Binding-site contacts:
Ligand atom CAN contacts residue MET116 of chain 1.A at 3.5 Å (hydrophobic).
Ligand atom CBA contacts residue ASP46 of chain 1.A at 3.8 Å.
Ligand atom OAG contacts residue LEU44 of chain 1.A at 3.7 Å.
Ligand atom CAF contacts residue PHE99 of chain 1.A at 3.6 Å (hydrophobic).
Ligand atom CAD contacts residue LEU41 of chain 1.A at 3.6 Å (hydrophobic).
Ligand atom NBC contacts residue VAL228 of chain 1.A at 3.7 Å.
Ligand atom OAG contacts residue ALA45 of chain 1.A at 3.5 Å (h-bond).
Ligand atom CAP contacts residue LEU220 of chain 1.A at 3.7 Å (hydrophobic).
Ligand atom CAK contacts residue PHE99 of chain 1.A at 3.6 Å (hydrophobic).
Ligand atom CAB contacts residue GLU48 of chain 1.A at 3.8 Å.
Ligand atom CBB contacts residue ASP46 of chain 1.A at 3.6 Å.
Ligand atom CAN contacts residue HIS219 of chain 1.A at 3.8 Å.
Ligand atom CAX contacts residue THR42 of chain 1.A at 3.5 Å.
Ligand atom CAC contacts residue GLU48 of chain 1.A at 3.8 Å.
Ligand atom OAH contacts residue LEU41 of chain 1.A at 3.4 Å.
Ligand atom CAO contacts residue HIS219 of chain 1.A at 3.5 Å.
Ligand atom CAM contacts residue MET116 of chain 1.A at 3.9 Å (hydrophobic).
Ligand atom OAS contacts residue GLY216 of chain 1.A at 3.5 Å (h-bond).
Ligand atom CBD contacts residue VAL228 of chain 1.A at 3.4 Å (hydrophobic).
Ligand atom OAH contacts residue PHE99 of chain 1.A at 3.7 Å.
Ligand atom CBG contacts residue ASP46 of chain 1.A at 3.3 Å.
Ligand atom CBF contacts residue ASP46 of chain 1.A at 3.5 Å.
Ligand atom NBC contacts residue ASP46 of chain 1.A at 2.8 Å (salt-bridge).
Ligand atom OAG contacts residue GLU48 of chain 1.A at 3.0 Å (salt-bridge).
Ligand atom OAS contacts residue ILE119 of chain 1.A at 3.0 Å.
Ligand atom CAP contacts residue GLY216 of chain 1.A at 3.8 Å.
Ligand atom CBE contacts residue TRP78 of chain 1.A at 3.9 Å (hydrophobic).
Ligand atom OAS contacts residue HIS219 of chain 1.A at 2.6 Å (h-bond).
Ligand atom CBE contacts residue ASP46 of chain 1.A at 3.5 Å.
Ligand atom CAD contacts residue ALA45 of chain 1.A at 3.7 Å (hydrophobic).
Ligand atom CBG contacts residue VAL228 of chain 1.A at 3.6 Å (hydrophobic).
Ligand atom CBD contacts residue ASP46 of chain 1.A at 3.5 Å.
Ligand atom CAR contacts residue MET83 of chain 1.A at 3.8 Å (hydrophobic).
Ligand atom CAE contacts residue PHE99 of chain 1.A at 3.6 Å (hydrophobic).
Ligand atom CAU contacts residue ALA45 of chain 1.A at 3.8 Å (hydrophobic).
Ligand atom CBA contacts residue THR42 of chain 1.A at 3.6 Å.
Ligand atom OAG contacts residue ARG89 of chain 1.A at 3.8 Å.
Ligand atom CBB contacts residue VAL228 of chain 1.A at 3.4 Å (hydrophobic).
Ligand atom CBD contacts residue TRP78 of chain 1.A at 3.7 Å (hydrophobic).
Ligand atom CAV contacts residue ALA45 of chain 1.A at 3.8 Å (hydrophobic).

A protein and the small-molecule ligand that binds it are described below.
Small molecule (SMILES): C[C@H]1c2ccc(O)cc2O[C@@H](c2ccc(OCCN3CCCC3)cc2)[C@@H]1c1ccc(O)cc1

Sequence of chain 1.A:
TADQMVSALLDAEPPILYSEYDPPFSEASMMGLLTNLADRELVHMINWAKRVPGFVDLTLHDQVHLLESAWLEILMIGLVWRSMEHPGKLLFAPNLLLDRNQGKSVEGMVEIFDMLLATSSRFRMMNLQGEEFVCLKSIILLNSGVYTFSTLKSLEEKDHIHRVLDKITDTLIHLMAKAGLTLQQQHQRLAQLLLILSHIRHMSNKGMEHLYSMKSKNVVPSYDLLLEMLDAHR